A protein and the small-molecule ligand that binds it are described below.
Small molecule (SMILES): CCOc1ccc(Nc2c(C)c(N[C@H]3CCCNC3)nc3ccnn23)cc1

Sequence of chain 1.I:
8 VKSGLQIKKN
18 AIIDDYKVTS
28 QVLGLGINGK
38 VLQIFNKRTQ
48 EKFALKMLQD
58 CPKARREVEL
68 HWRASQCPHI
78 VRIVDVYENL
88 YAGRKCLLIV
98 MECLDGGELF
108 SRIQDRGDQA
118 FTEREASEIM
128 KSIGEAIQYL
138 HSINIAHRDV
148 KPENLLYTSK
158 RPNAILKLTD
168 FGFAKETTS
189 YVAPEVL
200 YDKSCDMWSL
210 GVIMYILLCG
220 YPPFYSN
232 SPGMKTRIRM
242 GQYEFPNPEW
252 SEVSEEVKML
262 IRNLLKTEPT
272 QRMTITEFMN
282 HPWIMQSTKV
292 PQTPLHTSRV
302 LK

Binding-site contacts:
Ligand atom C23 contacts residue LEU302 of chain 1.I at 4.4 Å (hydrophobic).
Ligand atom C15 contacts residue PRO221 of chain 1.I at 4.3 Å (hydrophobic).
Ligand atom N9 contacts residue SER225 of chain 1.I at 4.3 Å.
Ligand atom C20 contacts residue TYR224 of chain 1.I at 2.7 Å (hydrophobic).
Ligand atom C24 contacts residue TYR224 of chain 1.I at 3.3 Å (hydrophobic).
Ligand atom C27 contacts residue TYR220 of chain 1.I at 4.1 Å (hydrophobic).
Ligand atom O21 contacts residue TYR220 of chain 1.I at 4.3 Å.
Ligand atom N9 contacts residue PRO221 of chain 1.I at 4.3 Å.
Ligand atom C8 contacts residue PRO221 of chain 1.I at 4.5 Å (hydrophobic).
Ligand atom C13 contacts residue TYR224 of chain 1.I at 3.4 Å (hydrophobic).
Ligand atom C1 contacts residue TYR224 of chain 1.I at 4.0 Å (hydrophobic).
Ligand atom N2 contacts residue TYR224 of chain 1.I at 4.0 Å.
Ligand atom N7 contacts residue SER225 of chain 1.I at 3.6 Å (h-bond).
Ligand atom C11 contacts residue SER225 of chain 1.I at 4.2 Å.
Ligand atom C1 contacts residue PRO221 of chain 1.I at 4.1 Å (hydrophobic).
Ligand atom C24 contacts residue TYR220 of chain 1.I at 4.0 Å (hydrophobic).
Ligand atom N2 contacts residue PRO221 of chain 1.I at 4.1 Å.
Ligand atom C5 contacts residue PRO221 of chain 1.I at 3.8 Å (hydrophobic).
Ligand atom C14 contacts residue PRO221 of chain 1.I at 4.0 Å (hydrophobic).
Ligand atom C27 contacts residue TYR224 of chain 1.I at 4.1 Å (hydrophobic).
Ligand atom C16 contacts residue TYR220 of chain 1.I at 4.4 Å (hydrophobic).
Ligand atom C26 contacts residue PHE107 of chain 1.I at 4.0 Å (hydrophobic).
Ligand atom C14 contacts residue TYR220 of chain 1.I at 4.3 Å (hydrophobic).
Ligand atom O21 contacts residue TYR224 of chain 1.I at 4.1 Å.
Ligand atom C16 contacts residue TYR224 of chain 1.I at 4.0 Å (hydrophobic).
Ligand atom N7 contacts residue TYR224 of chain 1.I at 3.7 Å.
Ligand atom N9 contacts residue TYR224 of chain 1.I at 3.1 Å.
Ligand atom C23 contacts residue PHE107 of chain 1.I at 3.7 Å (hydrophobic).
Ligand atom C4 contacts residue PRO221 of chain 1.I at 3.6 Å (hydrophobic).
Ligand atom C19 contacts residue TYR220 of chain 1.I at 4.4 Å (hydrophobic).
Ligand atom C26 contacts residue ILE215 of chain 1.I at 4.2 Å (hydrophobic).
Ligand atom C25 contacts residue PRO221 of chain 1.I at 3.8 Å (hydrophobic).
Ligand atom N6 contacts residue PRO221 of chain 1.I at 3.5 Å.
Ligand atom C17 contacts residue TYR224 of chain 1.I at 2.4 Å (hydrophobic).
Ligand atom C3 contacts residue PRO221 of chain 1.I at 3.8 Å (hydrophobic).
Ligand atom N10 contacts residue PRO221 of chain 1.I at 4.0 Å.